Sequence of chain 1.C:
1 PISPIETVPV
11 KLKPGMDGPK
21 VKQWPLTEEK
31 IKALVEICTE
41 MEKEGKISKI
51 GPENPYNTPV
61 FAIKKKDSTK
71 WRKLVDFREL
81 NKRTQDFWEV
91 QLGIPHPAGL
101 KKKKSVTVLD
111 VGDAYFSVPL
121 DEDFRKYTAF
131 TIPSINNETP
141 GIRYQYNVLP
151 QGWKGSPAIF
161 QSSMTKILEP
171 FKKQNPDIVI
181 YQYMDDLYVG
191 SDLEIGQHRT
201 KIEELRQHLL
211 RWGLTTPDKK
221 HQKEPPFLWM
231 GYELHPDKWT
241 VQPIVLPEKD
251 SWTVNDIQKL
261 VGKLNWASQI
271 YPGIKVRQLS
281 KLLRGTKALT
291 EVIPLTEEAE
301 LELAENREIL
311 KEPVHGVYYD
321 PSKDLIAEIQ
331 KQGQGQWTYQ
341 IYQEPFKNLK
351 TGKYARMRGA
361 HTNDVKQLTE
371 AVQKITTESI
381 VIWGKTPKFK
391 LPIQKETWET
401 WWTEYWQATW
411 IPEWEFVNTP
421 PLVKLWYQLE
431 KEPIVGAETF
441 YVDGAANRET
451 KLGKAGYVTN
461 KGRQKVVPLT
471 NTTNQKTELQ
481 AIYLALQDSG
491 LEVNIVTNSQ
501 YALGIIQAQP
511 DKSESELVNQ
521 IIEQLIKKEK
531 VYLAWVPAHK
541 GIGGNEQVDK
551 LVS

This small molecule binds to this protein.
Small molecule (SMILES): Nc1nc(=O)n([C@@H]2CS[C@H](COP(=O)(O)OP(=O)(O)OP(=O)(O)O)O2)cc1F

Binding-site contacts:
Ligand atom OAD contacts residue ASP113 of chain 1.C at 3.1 Å (salt-bridge).
Ligand atom OAB contacts residue TYR115 of chain 1.C at 3.8 Å.
Ligand atom SAS contacts residue ASP185 of chain 1.C at 3.8 Å.
Ligand atom CAU contacts residue ARG72 of chain 1.C at 3.0 Å.
Ligand atom OAP contacts residue GLN151 of chain 1.C at 3.2 Å (h-bond).
Ligand atom CAT contacts residue ARG72 of chain 1.C at 3.2 Å.
Ligand atom FAJ contacts residue ARG72 of chain 1.C at 2.8 Å.
Ligand atom NAY contacts residue ARG72 of chain 1.C at 3.7 Å.
Ligand atom OAD contacts residue ALA114 of chain 1.C at 3.5 Å (h-bond).
Ligand atom NAA contacts residue ARG72 of chain 1.C at 3.3 Å (salt-bridge).
Ligand atom PBA contacts residue ASP113 of chain 1.C at 3.6 Å.
Ligand atom CAM contacts residue MET184 of chain 1.C at 3.8 Å (hydrophobic).
Ligand atom OAO contacts residue CA1 of chain 1.X at 3.8 Å.
Ligand atom OAQ contacts residue LYS220 of chain 1.C at 3.6 Å.
Ligand atom OAI contacts residue ASP110 of chain 1.C at 3.6 Å.
Ligand atom OAP contacts residue ARG72 of chain 1.C at 3.6 Å.
Ligand atom PBA contacts residue CA1 of chain 1.X at 3.4 Å.
Ligand atom OAQ contacts residue CA1 of chain 1.X at 3.5 Å.
Ligand atom OAD contacts residue CA1 of chain 1.X at 2.1 Å.
Ligand atom OAH contacts residue ASP113 of chain 1.C at 2.8 Å.
Ligand atom OAF contacts residue LYS220 of chain 1.C at 2.8 Å (salt-bridge).
Ligand atom CAX contacts residue TYR115 of chain 1.C at 3.6 Å (hydrophobic).
Ligand atom OAI contacts residue CA1 of chain 1.X at 2.5 Å.
Ligand atom PBB contacts residue CA1 of chain 1.X at 3.4 Å.
Ligand atom PBA contacts residue ALA114 of chain 1.C at 3.6 Å.
Ligand atom CAX contacts residue GLN151 of chain 1.C at 3.8 Å.
Ligand atom CAM contacts residue TYR115 of chain 1.C at 3.0 Å (hydrophobic).
Ligand atom OAH contacts residue ALA114 of chain 1.C at 3.6 Å.
Ligand atom OAC contacts residue ASP113 of chain 1.C at 2.8 Å (salt-bridge).
Ligand atom CAK contacts residue ARG72 of chain 1.C at 3.3 Å.
Ligand atom OAC contacts residue CA1 of chain 1.X at 3.3 Å.
Ligand atom CAL contacts residue CA1 of chain 1.X at 3.8 Å.
Ligand atom OAC contacts residue VAL111 of chain 1.C at 3.8 Å.
Ligand atom OAO contacts residue ARG72 of chain 1.C at 3.7 Å.
Ligand atom OAR contacts residue CA1 of chain 1.X at 3.6 Å.
Ligand atom OAD contacts residue VAL111 of chain 1.C at 2.9 Å (h-bond).
Ligand atom OAE contacts residue LYS65 of chain 1.C at 3.5 Å (salt-bridge).
Ligand atom OAD contacts residue ASP185 of chain 1.C at 3.6 Å (salt-bridge).
Ligand atom OAE contacts residue ARG72 of chain 1.C at 3.6 Å (salt-bridge).
Ligand atom OAC contacts residue GLY112 of chain 1.C at 3.2 Å.